Binding-site contacts:
Ligand atom C3 contacts residue ASN27 of chain 1.E at 3.6 Å.
Ligand atom C7 contacts residue ASN27 of chain 1.E at 3.9 Å.
Ligand atom O5 contacts residue GLN19 of chain 1.E at 4.0 Å.
Ligand atom C5 contacts residue ASN27 of chain 1.E at 3.5 Å.
Ligand atom C4 contacts residue ASN27 of chain 1.E at 4.1 Å.
Ligand atom O7 contacts residue ASN27 of chain 1.E at 4.4 Å.
Ligand atom C1 contacts residue GLN19 of chain 1.E at 4.4 Å.
Ligand atom O5 contacts residue ASN27 of chain 1.E at 2.2 Å (h-bond).
Ligand atom C1 contacts residue ASN27 of chain 1.E at 1.4 Å.
Ligand atom C2 contacts residue ASN27 of chain 1.E at 2.3 Å.
Ligand atom N2 contacts residue ASN27 of chain 1.E at 2.8 Å (h-bond).

A small-molecule ligand and the protein it binds are described below.
Small molecule (SMILES): CC(=O)N[C@H]1[C@H](O[C@H]2[C@H](O)[C@@H](NC(C)=O)CO[C@@H]2CO)O[C@H](CO)[C@@H](O)[C@@H]1O

Sequence of chain 1.E:
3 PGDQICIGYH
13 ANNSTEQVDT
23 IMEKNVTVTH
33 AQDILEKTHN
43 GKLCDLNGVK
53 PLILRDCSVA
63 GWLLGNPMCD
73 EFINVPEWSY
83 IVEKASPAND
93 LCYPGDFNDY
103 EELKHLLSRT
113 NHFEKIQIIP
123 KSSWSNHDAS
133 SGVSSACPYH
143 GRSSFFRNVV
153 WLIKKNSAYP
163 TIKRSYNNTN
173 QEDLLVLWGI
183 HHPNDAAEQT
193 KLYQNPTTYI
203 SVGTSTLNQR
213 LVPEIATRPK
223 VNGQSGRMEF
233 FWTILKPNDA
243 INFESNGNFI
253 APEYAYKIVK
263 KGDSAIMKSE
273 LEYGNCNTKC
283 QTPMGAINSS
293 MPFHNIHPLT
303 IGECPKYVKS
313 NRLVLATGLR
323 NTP